The small molecule below binds the protein below.
Small molecule (SMILES): CC(=O)N[C@@H]1[C@@H](O)[C@H](O)[C@@H](CO)O[C@H]1O

Sequence of chain 1.B:
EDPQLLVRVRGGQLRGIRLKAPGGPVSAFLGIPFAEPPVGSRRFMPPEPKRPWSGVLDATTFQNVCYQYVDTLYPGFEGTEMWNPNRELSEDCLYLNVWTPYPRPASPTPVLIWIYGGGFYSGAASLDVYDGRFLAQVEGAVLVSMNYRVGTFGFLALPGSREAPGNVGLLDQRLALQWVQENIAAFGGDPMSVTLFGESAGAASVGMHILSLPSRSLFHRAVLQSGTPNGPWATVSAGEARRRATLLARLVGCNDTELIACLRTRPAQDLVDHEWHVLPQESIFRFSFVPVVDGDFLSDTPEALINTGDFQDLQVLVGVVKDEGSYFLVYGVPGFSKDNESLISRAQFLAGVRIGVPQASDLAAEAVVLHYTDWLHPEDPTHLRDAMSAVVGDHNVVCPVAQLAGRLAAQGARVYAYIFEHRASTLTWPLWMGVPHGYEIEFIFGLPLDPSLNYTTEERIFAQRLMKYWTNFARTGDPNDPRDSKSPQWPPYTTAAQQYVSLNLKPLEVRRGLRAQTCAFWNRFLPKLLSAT

Binding-site contacts:
Ligand atom N2 contacts residue SER462 of chain 1.B at 3.1 Å (h-bond).
Ligand atom N2 contacts residue ASN464 of chain 1.B at 3.0 Å (h-bond).
Ligand atom C3 contacts residue ASN464 of chain 1.B at 3.8 Å.
Ligand atom C8 contacts residue LEU463 of chain 1.B at 4.0 Å (hydrophobic).
Ligand atom C4 contacts residue ASN464 of chain 1.B at 4.2 Å.
Ligand atom C8 contacts residue SER462 of chain 1.B at 3.1 Å.
Ligand atom C5 contacts residue ASN464 of chain 1.B at 3.7 Å.
Ligand atom C1 contacts residue SER462 of chain 1.B at 4.2 Å.
Ligand atom O7 contacts residue ASN464 of chain 1.B at 3.5 Å (h-bond).
Ligand atom C2 contacts residue ASN464 of chain 1.B at 2.5 Å.
Ligand atom C7 contacts residue SER462 of chain 1.B at 3.5 Å.
Ligand atom C1 contacts residue ASN464 of chain 1.B at 1.4 Å.
Ligand atom C2 contacts residue SER462 of chain 1.B at 4.2 Å.
Ligand atom C7 contacts residue ASN464 of chain 1.B at 3.4 Å.
Ligand atom O5 contacts residue ASN464 of chain 1.B at 2.4 Å (h-bond).